Sequence of chain 1.A:
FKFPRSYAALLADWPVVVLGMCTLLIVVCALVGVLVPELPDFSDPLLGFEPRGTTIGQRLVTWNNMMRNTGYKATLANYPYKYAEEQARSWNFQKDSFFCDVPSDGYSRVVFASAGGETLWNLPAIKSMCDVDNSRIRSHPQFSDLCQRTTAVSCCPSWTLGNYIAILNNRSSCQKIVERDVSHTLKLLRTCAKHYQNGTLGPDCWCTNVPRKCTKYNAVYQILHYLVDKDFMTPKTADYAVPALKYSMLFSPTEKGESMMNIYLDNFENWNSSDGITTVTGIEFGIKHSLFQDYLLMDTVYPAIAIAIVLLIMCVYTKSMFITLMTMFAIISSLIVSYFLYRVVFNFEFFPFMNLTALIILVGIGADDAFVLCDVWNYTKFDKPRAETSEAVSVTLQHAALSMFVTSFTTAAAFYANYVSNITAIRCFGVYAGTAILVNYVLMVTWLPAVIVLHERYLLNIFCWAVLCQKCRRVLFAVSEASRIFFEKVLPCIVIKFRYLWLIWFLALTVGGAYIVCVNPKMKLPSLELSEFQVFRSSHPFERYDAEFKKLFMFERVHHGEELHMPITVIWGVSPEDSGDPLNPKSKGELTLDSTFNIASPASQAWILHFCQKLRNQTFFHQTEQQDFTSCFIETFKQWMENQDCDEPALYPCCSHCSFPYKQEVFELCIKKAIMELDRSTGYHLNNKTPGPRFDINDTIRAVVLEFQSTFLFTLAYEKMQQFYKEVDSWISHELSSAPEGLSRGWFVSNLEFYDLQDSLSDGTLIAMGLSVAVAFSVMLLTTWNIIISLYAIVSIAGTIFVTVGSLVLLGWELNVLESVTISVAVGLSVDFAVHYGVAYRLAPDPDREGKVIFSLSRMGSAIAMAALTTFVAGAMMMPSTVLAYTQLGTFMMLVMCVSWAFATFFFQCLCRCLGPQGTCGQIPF

Binding-site contacts:
Ligand atom O7 contacts residue GLN117 of chain 1.A at 4.2 Å.
Ligand atom O7 contacts residue ASN193 of chain 1.A at 3.9 Å.
Ligand atom C1 contacts residue GLN117 of chain 1.A at 4.1 Å.
Ligand atom O6 contacts residue GLN117 of chain 1.A at 4.1 Å.
Ligand atom O5 contacts residue ASN193 of chain 1.A at 2.3 Å (h-bond).
Ligand atom C2 contacts residue ASN193 of chain 1.A at 2.5 Å.
Ligand atom C3 contacts residue ASN193 of chain 1.A at 3.8 Å.
Ligand atom C6 contacts residue GLN117 of chain 1.A at 3.7 Å.
Ligand atom C5 contacts residue ASN193 of chain 1.A at 3.7 Å.
Ligand atom C4 contacts residue ASN193 of chain 1.A at 4.2 Å.
Ligand atom N2 contacts residue ASN193 of chain 1.A at 3.0 Å (h-bond).
Ligand atom C5 contacts residue GLN117 of chain 1.A at 3.9 Å.
Ligand atom C1 contacts residue ASN193 of chain 1.A at 1.4 Å.
Ligand atom O5 contacts residue GLN117 of chain 1.A at 3.6 Å.
Ligand atom C7 contacts residue ASN193 of chain 1.A at 3.7 Å.

A small-molecule ligand and the protein it binds are described below.
Small molecule (SMILES): CC(=O)N[C@@H]1[C@@H](O)[C@H](O)[C@@H](CO)O[C@H]1O